The protein below binds the small molecule below.
Small molecule (SMILES): CCOc1ccc(C=O)cc1-c1cc2nc(N)nc(N)c2cc1C

Sequence of chain 1.A:
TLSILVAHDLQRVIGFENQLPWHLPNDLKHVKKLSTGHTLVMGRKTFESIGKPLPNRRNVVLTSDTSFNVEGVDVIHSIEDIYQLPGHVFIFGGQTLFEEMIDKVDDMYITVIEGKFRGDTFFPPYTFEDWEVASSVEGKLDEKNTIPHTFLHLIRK

Binding-site contacts:
Ligand atom N12 contacts residue ASP28 of chain 1.A at 2.7 Å (salt-bridge).
Ligand atom C3 contacts residue ASP28 of chain 1.A at 3.4 Å.
Ligand atom C22 contacts residue NAP1 of chain 1.C at 3.0 Å.
Ligand atom C8 contacts residue PHE93 of chain 1.A at 3.5 Å (hydrophobic).
Ligand atom C6 contacts residue NAP1 of chain 1.C at 3.8 Å.
Ligand atom C21 contacts residue LEU21 of chain 1.A at 3.8 Å (hydrophobic).
Ligand atom C21 contacts residue NAP1 of chain 1.C at 3.7 Å.
Ligand atom N4 contacts residue VAL32 of chain 1.A at 3.4 Å.
Ligand atom C23 contacts residue LEU29 of chain 1.A at 3.8 Å (hydrophobic).
Ligand atom C3 contacts residue VAL7 of chain 1.A at 3.8 Å (hydrophobic).
Ligand atom O24 contacts residue LEU29 of chain 1.A at 3.7 Å.
Ligand atom C1 contacts residue PHE93 of chain 1.A at 3.8 Å (hydrophobic).
Ligand atom C7 contacts residue NAP1 of chain 1.C at 3.4 Å.
Ligand atom C15 contacts residue LEU21 of chain 1.A at 3.7 Å (hydrophobic).
Ligand atom N2 contacts residue VAL7 of chain 1.A at 3.4 Å.
Ligand atom C13 contacts residue ILE51 of chain 1.A at 3.7 Å (hydrophobic).
Ligand atom C5 contacts residue VAL32 of chain 1.A at 3.8 Å (hydrophobic).
Ligand atom O20 contacts residue LEU21 of chain 1.A at 3.4 Å.
Ligand atom N12 contacts residue THR112 of chain 1.A at 3.8 Å.
Ligand atom C19 contacts residue LEU29 of chain 1.A at 3.5 Å (hydrophobic).
Ligand atom N2 contacts residue LEU6 of chain 1.A at 3.6 Å.
Ligand atom C13 contacts residue PHE93 of chain 1.A at 3.4 Å (hydrophobic).
Ligand atom N2 contacts residue NAP1 of chain 1.C at 3.5 Å (h-bond).
Ligand atom C1 contacts residue NAP1 of chain 1.C at 3.4 Å.
Ligand atom C3 contacts residue ALA8 of chain 1.A at 3.7 Å (hydrophobic).
Ligand atom C3 contacts residue VAL32 of chain 1.A at 3.5 Å (hydrophobic).
Ligand atom N2 contacts residue ALA8 of chain 1.A at 3.6 Å.
Ligand atom N11 contacts residue LEU6 of chain 1.A at 2.8 Å (h-bond).
Ligand atom N11 contacts residue PHE93 of chain 1.A at 2.8 Å (h-bond).
Ligand atom C13 contacts residue THR47 of chain 1.A at 3.8 Å.
Ligand atom C6 contacts residue PHE93 of chain 1.A at 3.6 Å (hydrophobic).
Ligand atom N12 contacts residue VAL7 of chain 1.A at 3.5 Å.
Ligand atom N11 contacts residue NAP1 of chain 1.C at 3.7 Å.
Ligand atom N12 contacts residue ALA8 of chain 1.A at 3.5 Å (h-bond).
Ligand atom C1 contacts residue LEU6 of chain 1.A at 3.6 Å (hydrophobic).
Ligand atom N4 contacts residue ASP28 of chain 1.A at 2.7 Å (salt-bridge).
Ligand atom C5 contacts residue ASP28 of chain 1.A at 3.8 Å.
Ligand atom C7 contacts residue PHE93 of chain 1.A at 3.3 Å (hydrophobic).
Ligand atom C22 contacts residue SER50 of chain 1.A at 3.8 Å.
Ligand atom N12 contacts residue VAL32 of chain 1.A at 3.7 Å.